Binding-site contacts:
Ligand atom C16 contacts residue LYS283 of chain 1.E at 3.8 Å.
Ligand atom O4 contacts residue ALA282 of chain 1.E at 3.6 Å.
Ligand atom O6 contacts residue GLY279 of chain 1.E at 3.5 Å.
Ligand atom C3 contacts residue TYR97 of chain 1.E at 3.9 Å (hydrophobic).
Ligand atom O contacts residue PRO67 of chain 1.E at 3.6 Å.
Ligand atom O4 contacts residue SER278 of chain 1.E at 3.0 Å.
Ligand atom C14 contacts residue LYS283 of chain 1.E at 3.7 Å.
Ligand atom C16 contacts residue ALA282 of chain 1.E at 4.0 Å (hydrophobic).
Ligand atom O6 contacts residue LYS283 of chain 1.E at 3.3 Å.
Ligand atom C13 contacts residue HIS92 of chain 1.E at 4.0 Å.
Ligand atom C15 contacts residue LYS283 of chain 1.E at 4.0 Å.
Ligand atom S contacts residue ASN89 of chain 1.E at 3.8 Å.
Ligand atom O1 contacts residue HIS92 of chain 1.E at 3.4 Å.
Ligand atom C15 contacts residue ALA282 of chain 1.E at 3.6 Å (hydrophobic).
Ligand atom C6 contacts residue PRO67 of chain 1.E at 4.0 Å (hydrophobic).
Ligand atom O4 contacts residue THR64 of chain 1.E at 3.4 Å.
Ligand atom C10 contacts residue HIS92 of chain 1.E at 3.8 Å.
Ligand atom O5 contacts residue ASN89 of chain 1.E at 2.3 Å (h-bond).
Ligand atom O4 contacts residue ARG87 of chain 1.E at 4.0 Å.
Ligand atom C contacts residue PRO67 of chain 1.E at 3.6 Å (hydrophobic).
Ligand atom O1 contacts residue ASN89 of chain 1.E at 3.8 Å.
Ligand atom C6 contacts residue HIS92 of chain 1.E at 3.6 Å.
Ligand atom O4 contacts residue GLY279 of chain 1.E at 3.2 Å (h-bond).
Ligand atom O6 contacts residue ALA282 of chain 1.E at 4.0 Å.
Ligand atom O5 contacts residue ARG87 of chain 1.E at 3.7 Å.
Ligand atom C4 contacts residue GLY93 of chain 1.E at 3.5 Å.
Ligand atom C11 contacts residue ALA282 of chain 1.E at 3.6 Å (hydrophobic).
Ligand atom C10 contacts residue ALA282 of chain 1.E at 3.9 Å (hydrophobic).
Ligand atom C12 contacts residue HIS92 of chain 1.E at 3.5 Å.
Ligand atom C7 contacts residue HIS92 of chain 1.E at 3.4 Å.
Ligand atom C1 contacts residue PRO67 of chain 1.E at 3.5 Å (hydrophobic).
Ligand atom O3 contacts residue HIS92 of chain 1.E at 3.8 Å.
Ligand atom C5 contacts residue HIS92 of chain 1.E at 3.7 Å.
Ligand atom C9 contacts residue HIS92 of chain 1.E at 4.0 Å.
Ligand atom C5 contacts residue TYR97 of chain 1.E at 3.6 Å (hydrophobic).
Ligand atom O3 contacts residue LYS283 of chain 1.E at 3.9 Å.
Ligand atom C2 contacts residue PRO67 of chain 1.E at 3.6 Å (hydrophobic).
Ligand atom C5 contacts residue GLY93 of chain 1.E at 3.5 Å.
Ligand atom C4 contacts residue TYR97 of chain 1.E at 3.4 Å (hydrophobic).
Ligand atom O1 contacts residue HIS98 of chain 1.E at 4.0 Å.

The small molecule below binds the protein below.
Small molecule (SMILES): COC(=O)CNS(=O)(=O)c1cc2c(cc1O)C(=O)c1ccccc1C2=O

Sequence of chain 1.E:
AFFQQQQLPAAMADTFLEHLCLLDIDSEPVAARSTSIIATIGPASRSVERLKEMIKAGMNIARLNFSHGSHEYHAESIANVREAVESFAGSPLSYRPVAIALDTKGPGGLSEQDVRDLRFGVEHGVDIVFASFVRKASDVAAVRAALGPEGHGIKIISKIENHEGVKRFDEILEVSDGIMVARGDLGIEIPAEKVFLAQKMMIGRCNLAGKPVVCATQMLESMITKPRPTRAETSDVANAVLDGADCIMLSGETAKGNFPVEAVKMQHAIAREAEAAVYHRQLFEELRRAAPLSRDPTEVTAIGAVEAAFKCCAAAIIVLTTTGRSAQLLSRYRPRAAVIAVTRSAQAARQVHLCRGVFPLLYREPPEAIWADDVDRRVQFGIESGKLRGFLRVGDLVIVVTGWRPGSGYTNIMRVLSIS